Sequence of chain 1.H:
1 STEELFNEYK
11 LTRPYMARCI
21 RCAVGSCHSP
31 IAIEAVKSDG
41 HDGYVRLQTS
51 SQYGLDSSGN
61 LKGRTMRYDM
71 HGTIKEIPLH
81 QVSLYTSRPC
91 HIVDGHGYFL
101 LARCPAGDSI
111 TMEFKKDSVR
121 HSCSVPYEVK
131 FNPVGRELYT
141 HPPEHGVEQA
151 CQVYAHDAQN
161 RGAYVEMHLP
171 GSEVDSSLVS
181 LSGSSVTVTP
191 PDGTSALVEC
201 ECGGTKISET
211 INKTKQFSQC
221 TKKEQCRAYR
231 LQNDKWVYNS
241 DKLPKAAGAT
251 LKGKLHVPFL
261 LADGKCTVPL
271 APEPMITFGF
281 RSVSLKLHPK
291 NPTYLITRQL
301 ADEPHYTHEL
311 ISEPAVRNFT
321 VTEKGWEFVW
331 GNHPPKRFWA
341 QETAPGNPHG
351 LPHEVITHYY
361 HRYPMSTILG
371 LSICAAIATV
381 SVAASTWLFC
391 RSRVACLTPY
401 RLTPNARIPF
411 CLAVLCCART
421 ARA

A protein and the small-molecule ligand that binds it are described below.
Small molecule (SMILES): CC(=O)N[C@@H]1[C@@H](O)[C@H](O)[C@@H](CO)O[C@H]1O

Binding-site contacts:
Ligand atom C1 contacts residue ILE211 of chain 1.H at 4.3 Å (hydrophobic).
Ligand atom O5 contacts residue ASN212 of chain 1.H at 2.4 Å (h-bond).
Ligand atom C4 contacts residue ASN212 of chain 1.H at 4.2 Å.
Ligand atom C2 contacts residue ASN212 of chain 1.H at 2.5 Å.
Ligand atom N2 contacts residue ASN212 of chain 1.H at 2.9 Å (h-bond).
Ligand atom C7 contacts residue ASN212 of chain 1.H at 4.0 Å.
Ligand atom N2 contacts residue ILE211 of chain 1.H at 4.5 Å.
Ligand atom C1 contacts residue ASN212 of chain 1.H at 1.4 Å.
Ligand atom O6 contacts residue ASN212 of chain 1.H at 4.3 Å.
Ligand atom C3 contacts residue ASN212 of chain 1.H at 3.8 Å.
Ligand atom C5 contacts residue ASN212 of chain 1.H at 3.7 Å.